A small-molecule ligand and the protein it binds are described below.
Small molecule (SMILES): CN1C[C@@H](Cn2c3c(c4ccccc42)C(=O)NCC3)CC1=O

Binding-site contacts:
Ligand atom C05 contacts residue ASN98 of chain 1.A at 3.3 Å.
Ligand atom C18 contacts residue ILE104 of chain 1.A at 3.5 Å (hydrophobic).
Ligand atom C13 contacts residue PHE41 of chain 1.A at 3.6 Å (hydrophobic).
Ligand atom C17 contacts residue ILE104 of chain 1.A at 3.9 Å (hydrophobic).
Ligand atom C21 contacts residue TRP39 of chain 1.A at 3.7 Å (hydrophobic).
Ligand atom O01 contacts residue ASP102 of chain 1.A at 3.8 Å.
Ligand atom C20 contacts residue PRO40 of chain 1.A at 4.0 Å (hydrophobic).
Ligand atom C07 contacts residue ILE104 of chain 1.A at 4.0 Å (hydrophobic).
Ligand atom C02 contacts residue ASP102 of chain 1.A at 3.8 Å.
Ligand atom N03 contacts residue ASP102 of chain 1.A at 2.8 Å (salt-bridge).
Ligand atom C02 contacts residue ILE104 of chain 1.A at 3.5 Å (hydrophobic).
Ligand atom C20 contacts residue ILE104 of chain 1.A at 3.9 Å (hydrophobic).
Ligand atom C14 contacts residue ILE104 of chain 1.A at 4.0 Å (hydrophobic).
Ligand atom C11 contacts residue ILE104 of chain 1.A at 4.0 Å (hydrophobic).
Ligand atom O16 contacts residue TYR55 of chain 1.A at 4.2 Å.
Ligand atom C09 contacts residue LEU50 of chain 1.A at 3.9 Å (hydrophobic).
Ligand atom N03 contacts residue ILE104 of chain 1.A at 3.9 Å.
Ligand atom O01 contacts residue ILE104 of chain 1.A at 3.0 Å (h-bond).
Ligand atom C04 contacts residue ASP102 of chain 1.A at 3.6 Å.
Ligand atom C22 contacts residue ILE104 of chain 1.A at 4.0 Å (hydrophobic).
Ligand atom N12 contacts residue ILE104 of chain 1.A at 3.8 Å.
Ligand atom C19 contacts residue ILE104 of chain 1.A at 3.8 Å (hydrophobic).
Ligand atom C21 contacts residue PRO40 of chain 1.A at 3.6 Å (hydrophobic).
Ligand atom O16 contacts residue ASN98 of chain 1.A at 2.9 Å (h-bond).
Ligand atom C13 contacts residue VAL45 of chain 1.A at 3.7 Å (hydrophobic).
Ligand atom O01 contacts residue ASP103 of chain 1.A at 3.5 Å (salt-bridge).
Ligand atom C10 contacts residue LEU52 of chain 1.A at 4.0 Å (hydrophobic).
Ligand atom C22 contacts residue PRO40 of chain 1.A at 4.0 Å (hydrophobic).
Ligand atom C10 contacts residue LEU50 of chain 1.A at 4.1 Å (hydrophobic).
Ligand atom C15 contacts residue ASN98 of chain 1.A at 3.6 Å.
Ligand atom C04 contacts residue ASN98 of chain 1.A at 3.8 Å.
Ligand atom C13 contacts residue PRO40 of chain 1.A at 3.8 Å (hydrophobic).
Ligand atom C21 contacts residue ILE104 of chain 1.A at 3.9 Å (hydrophobic).
Ligand atom C14 contacts residue ASN98 of chain 1.A at 3.6 Å.
Ligand atom C15 contacts residue LEU52 of chain 1.A at 4.2 Å (hydrophobic).
Ligand atom C20 contacts residue TRP39 of chain 1.A at 3.8 Å (hydrophobic).
Ligand atom C13 contacts residue ILE104 of chain 1.A at 4.1 Å (hydrophobic).
Ligand atom C06 contacts residue ILE104 of chain 1.A at 3.4 Å (hydrophobic).
Ligand atom O16 contacts residue CYS94 of chain 1.A at 4.2 Å.
Ligand atom N12 contacts residue VAL45 of chain 1.A at 3.8 Å.

Sequence of chain 1.A:
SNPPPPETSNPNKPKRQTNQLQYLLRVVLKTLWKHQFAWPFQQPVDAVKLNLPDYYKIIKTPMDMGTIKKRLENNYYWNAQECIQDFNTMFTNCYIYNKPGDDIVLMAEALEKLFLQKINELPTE